This protein binds this small molecule.
Small molecule (SMILES): CC(=O)N[C@H]1[C@H](O[C@H]2[C@H](O)[C@@H](NC(C)=O)CO[C@@H]2CO)O[C@H](CO)[C@@H](O[C@@H]2O[C@H](CO)[C@@H](O)[C@H](O)[C@@H]2O)[C@@H]1O

Sequence of chain 1.D:
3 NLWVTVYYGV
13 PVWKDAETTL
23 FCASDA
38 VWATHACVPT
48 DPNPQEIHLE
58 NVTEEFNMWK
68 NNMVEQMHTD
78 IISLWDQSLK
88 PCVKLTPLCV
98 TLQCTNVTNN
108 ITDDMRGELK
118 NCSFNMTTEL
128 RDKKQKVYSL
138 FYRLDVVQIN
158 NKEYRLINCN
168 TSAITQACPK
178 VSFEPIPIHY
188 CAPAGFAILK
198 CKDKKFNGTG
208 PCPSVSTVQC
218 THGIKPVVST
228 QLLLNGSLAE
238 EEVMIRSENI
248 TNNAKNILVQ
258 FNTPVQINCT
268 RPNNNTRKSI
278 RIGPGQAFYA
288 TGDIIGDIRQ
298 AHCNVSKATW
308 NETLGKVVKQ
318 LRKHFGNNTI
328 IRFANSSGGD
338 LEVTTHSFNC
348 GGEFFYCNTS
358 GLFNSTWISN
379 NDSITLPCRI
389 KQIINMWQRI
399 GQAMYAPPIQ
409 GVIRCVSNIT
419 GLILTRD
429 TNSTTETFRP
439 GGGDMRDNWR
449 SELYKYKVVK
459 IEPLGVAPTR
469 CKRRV

Binding-site contacts:
Ligand atom O7 contacts residue NAG1 of chain 1.DB at 3.4 Å (h-bond).
Ligand atom N2 contacts residue NAG2 of chain 1.DB at 2.8 Å (h-bond).
Ligand atom O4 contacts residue NAG2 of chain 1.DB at 3.5 Å (h-bond).
Ligand atom C7 contacts residue NAG2 of chain 1.DB at 3.8 Å.
Ligand atom C7 contacts residue ASN332 of chain 1.D at 3.1 Å.
Ligand atom C7 contacts residue SER357 of chain 1.D at 4.4 Å.
Ligand atom C8 contacts residue NAG2 of chain 1.DB at 3.8 Å.
Ligand atom C8 contacts residue ASN332 of chain 1.D at 4.1 Å.
Ligand atom O7 contacts residue SER357 of chain 1.D at 4.3 Å.
Ligand atom C2 contacts residue NAG2 of chain 1.DB at 3.5 Å.
Ligand atom C1 contacts residue NAG2 of chain 1.DB at 3.2 Å.
Ligand atom O7 contacts residue ASN332 of chain 1.D at 3.7 Å.
Ligand atom C4 contacts residue NAG2 of chain 1.DB at 3.3 Å.
Ligand atom C5 contacts residue ASN332 of chain 1.D at 3.7 Å.
Ligand atom C3 contacts residue ASN332 of chain 1.D at 3.8 Å.
Ligand atom O7 contacts residue ASN355 of chain 1.D at 4.5 Å.
Ligand atom C7 contacts residue THR341 of chain 1.D at 4.4 Å.
Ligand atom C6 contacts residue NAG2 of chain 1.DB at 4.1 Å.
Ligand atom C1 contacts residue SER333 of chain 1.D at 4.3 Å.
Ligand atom C8 contacts residue THR341 of chain 1.D at 2.9 Å.
Ligand atom C3 contacts residue NAG2 of chain 1.DB at 4.0 Å.
Ligand atom C5 contacts residue NAG2 of chain 1.DB at 4.3 Å.
Ligand atom C4 contacts residue ASN332 of chain 1.D at 4.3 Å.
Ligand atom O3 contacts residue NAG2 of chain 1.DB at 3.9 Å.
Ligand atom C2 contacts residue ASN332 of chain 1.D at 2.5 Å.
Ligand atom N2 contacts residue ASN332 of chain 1.D at 2.6 Å (h-bond).
Ligand atom O5 contacts residue ASN332 of chain 1.D at 2.5 Å (h-bond).
Ligand atom N2 contacts residue SER333 of chain 1.D at 4.4 Å.
Ligand atom C1 contacts residue ASN332 of chain 1.D at 1.5 Å.